A small-molecule ligand and the protein it binds are described below.
Small molecule (SMILES): Brc1ccc(N2CCCNCC2)cn1

Sequence of chain 1.L:
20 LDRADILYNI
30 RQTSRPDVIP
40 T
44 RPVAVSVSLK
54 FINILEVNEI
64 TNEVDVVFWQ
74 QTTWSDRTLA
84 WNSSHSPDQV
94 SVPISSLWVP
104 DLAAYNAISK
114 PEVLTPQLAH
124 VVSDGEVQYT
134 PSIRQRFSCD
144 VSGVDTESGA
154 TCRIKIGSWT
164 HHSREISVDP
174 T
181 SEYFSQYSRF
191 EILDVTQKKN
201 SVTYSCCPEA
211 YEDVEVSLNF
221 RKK

Sequence of chain 1.M:
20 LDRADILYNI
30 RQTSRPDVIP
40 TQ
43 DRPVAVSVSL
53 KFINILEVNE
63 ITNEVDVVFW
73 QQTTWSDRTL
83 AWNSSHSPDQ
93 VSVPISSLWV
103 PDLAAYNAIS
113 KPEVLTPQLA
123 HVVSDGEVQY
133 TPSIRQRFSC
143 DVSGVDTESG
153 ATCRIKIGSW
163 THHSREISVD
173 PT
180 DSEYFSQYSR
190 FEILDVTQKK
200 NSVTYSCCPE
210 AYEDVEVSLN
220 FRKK

Binding-site contacts:
Ligand atom C4 contacts residue CYS207 of chain 1.L at 4.1 Å (hydrophobic).
Ligand atom C6 contacts residue TRP162 of chain 1.L at 3.2 Å (hydrophobic).
Ligand atom C10 contacts residue TRP162 of chain 1.L at 4.3 Å (hydrophobic).
Ligand atom C9 contacts residue TRP162 of chain 1.L at 4.0 Å (hydrophobic).
Ligand atom C3 contacts residue TYR211 of chain 1.L at 4.2 Å (hydrophobic).
Ligand atom C9 contacts residue TYR211 of chain 1.L at 3.6 Å (hydrophobic).
Ligand atom C7 contacts residue TRP72 of chain 1.M at 3.8 Å (hydrophobic).
Ligand atom N1 contacts residue THR133 of chain 1.M at 3.4 Å.
Ligand atom N3 contacts residue TRP162 of chain 1.L at 3.1 Å (h-bond).
Ligand atom C7 contacts residue TRP162 of chain 1.L at 3.7 Å (hydrophobic).
Ligand atom C5 contacts residue HIS123 of chain 1.M at 4.1 Å.
Ligand atom BR1 contacts residue HIS123 of chain 1.M at 3.5 Å.
Ligand atom C3 contacts residue TRP162 of chain 1.L at 4.0 Å (hydrophobic).
Ligand atom C1 contacts residue THR133 of chain 1.M at 3.6 Å.
Ligand atom C8 contacts residue TRP162 of chain 1.L at 3.6 Å (hydrophobic).
Ligand atom C2 contacts residue TRP162 of chain 1.L at 3.5 Å (hydrophobic).
Ligand atom C8 contacts residue TYR204 of chain 1.L at 3.5 Å (hydrophobic).
Ligand atom N1 contacts residue TRP162 of chain 1.L at 4.1 Å.
Ligand atom C3 contacts residue CYS206 of chain 1.L at 3.7 Å (hydrophobic).
Ligand atom C4 contacts residue GLN131 of chain 1.M at 3.9 Å.
Ligand atom C1 contacts residue TRP162 of chain 1.L at 3.6 Å (hydrophobic).
Ligand atom BR1 contacts residue LEU121 of chain 1.M at 4.1 Å.
Ligand atom C10 contacts residue TYR204 of chain 1.L at 4.1 Å (hydrophobic).
Ligand atom N2 contacts residue TRP162 of chain 1.L at 3.5 Å (h-bond).
Ligand atom C8 contacts residue TYR211 of chain 1.L at 3.3 Å (hydrophobic).
Ligand atom C8 contacts residue TYR108 of chain 1.L at 3.1 Å (hydrophobic).
Ligand atom C4 contacts residue HIS123 of chain 1.M at 3.4 Å.
Ligand atom C3 contacts residue CYS207 of chain 1.L at 3.7 Å (hydrophobic).
Ligand atom C9 contacts residue TYR204 of chain 1.L at 3.5 Å (hydrophobic).
Ligand atom N3 contacts residue SER161 of chain 1.L at 3.8 Å.
Ligand atom C8 contacts residue SER161 of chain 1.L at 4.2 Å.
Ligand atom C7 contacts residue TYR108 of chain 1.L at 3.3 Å (hydrophobic).
Ligand atom BR1 contacts residue TYR132 of chain 1.M at 3.9 Å.
Ligand atom BR1 contacts residue GLN131 of chain 1.M at 3.0 Å.
Ligand atom BR1 contacts residue THR133 of chain 1.M at 3.9 Å.
Ligand atom C3 contacts residue HIS123 of chain 1.M at 4.2 Å.
Ligand atom N3 contacts residue TYR108 of chain 1.L at 2.4 Å (h-bond).
Ligand atom BR1 contacts residue ALA122 of chain 1.M at 4.0 Å.
Ligand atom C5 contacts residue THR133 of chain 1.M at 4.0 Å.
Ligand atom C10 contacts residue CYS206 of chain 1.L at 3.8 Å (hydrophobic).